Sequence of chain 1.Q:
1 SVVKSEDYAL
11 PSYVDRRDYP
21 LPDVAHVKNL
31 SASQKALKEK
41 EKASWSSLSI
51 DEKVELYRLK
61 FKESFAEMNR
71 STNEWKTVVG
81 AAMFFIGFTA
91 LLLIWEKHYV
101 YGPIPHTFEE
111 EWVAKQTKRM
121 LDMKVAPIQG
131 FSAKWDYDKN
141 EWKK

Sequence of chain 1.X:
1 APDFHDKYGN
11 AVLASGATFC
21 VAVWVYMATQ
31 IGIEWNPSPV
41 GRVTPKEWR

This small molecule binds to this protein.
Small molecule (SMILES): CCCCCCCCCCO[C@@H]1O[C@H](CO)[C@@H](O[C@H]2O[C@H](CO)[C@@H](O)[C@H](O)[C@H]2O)[C@H](O)[C@H]1O

Binding-site contacts:
Ligand atom C31 contacts residue PHE19 of chain 1.X at 3.8 Å (hydrophobic).
Ligand atom C18 contacts residue THR18 of chain 1.X at 4.4 Å.
Ligand atom C37 contacts residue LEU91 of chain 1.Q at 4.3 Å (hydrophobic).
Ligand atom C19 contacts residue ALA22 of chain 1.X at 4.5 Å (hydrophobic).
Ligand atom C25 contacts residue PHE19 of chain 1.X at 3.7 Å (hydrophobic).
Ligand atom C22 contacts residue PHE19 of chain 1.X at 4.3 Å (hydrophobic).
Ligand atom C18 contacts residue ALA22 of chain 1.X at 3.8 Å (hydrophobic).
Ligand atom C28 contacts residue PHE19 of chain 1.X at 3.9 Å (hydrophobic).
Ligand atom C34 contacts residue LEU91 of chain 1.Q at 4.2 Å (hydrophobic).